Sequence of chain 2.A:
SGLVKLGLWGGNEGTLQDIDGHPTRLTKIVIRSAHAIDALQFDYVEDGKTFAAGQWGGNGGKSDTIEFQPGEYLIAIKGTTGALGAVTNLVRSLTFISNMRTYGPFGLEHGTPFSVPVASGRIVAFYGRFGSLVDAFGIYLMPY

This protein binds this small molecule.
Small molecule (SMILES): CO[C@H]1O[C@H](CO)[C@@H](O)[C@H](O)[C@@H]1O

Binding-site contacts:
Ligand atom C4 contacts residue ALA34 of chain 2.A at 4.4 Å (hydrophobic).
Ligand atom O2 contacts residue ALA34 of chain 2.A at 3.4 Å.
Ligand atom C6 contacts residue LEU133 of chain 2.A at 4.0 Å (hydrophobic).
Ligand atom C4 contacts residue GLY60 of chain 2.A at 4.5 Å.
Ligand atom O3 contacts residue GLY61 of chain 2.A at 3.1 Å (h-bond).
Ligand atom C5 contacts residue HIS35 of chain 2.A at 4.3 Å.
Ligand atom C6 contacts residue ALA34 of chain 2.A at 4.4 Å (hydrophobic).
Ligand atom O4 contacts residue GLY60 of chain 2.A at 4.1 Å.
Ligand atom O4 contacts residue GLY61 of chain 2.A at 4.1 Å.
Ligand atom C5 contacts residue ASP38 of chain 2.A at 4.2 Å.
Ligand atom O6 contacts residue ASP38 of chain 2.A at 2.7 Å (salt-bridge).
Ligand atom C4 contacts residue GLY61 of chain 2.A at 3.7 Å.
Ligand atom O6 contacts residue SER33 of chain 2.A at 4.4 Å.
Ligand atom C2 contacts residue ALA34 of chain 2.A at 4.2 Å (hydrophobic).
Ligand atom O4 contacts residue ASP38 of chain 2.A at 2.6 Å (salt-bridge).
Ligand atom O6 contacts residue ALA34 of chain 2.A at 3.5 Å.
Ligand atom C6 contacts residue ALA36 of chain 2.A at 3.6 Å (hydrophobic).
Ligand atom C7 contacts residue HIS35 of chain 2.A at 3.9 Å.
Ligand atom C6 contacts residue ASP38 of chain 2.A at 3.5 Å.
Ligand atom C3 contacts residue GLY61 of chain 2.A at 3.9 Å.
Ligand atom O3 contacts residue GLY60 of chain 2.A at 3.5 Å.
Ligand atom C1 contacts residue HIS35 of chain 2.A at 4.2 Å.
Ligand atom C5 contacts residue ALA34 of chain 2.A at 4.2 Å (hydrophobic).
Ligand atom O4 contacts residue LEU133 of chain 2.A at 3.8 Å.
Ligand atom O5 contacts residue ALA34 of chain 2.A at 3.3 Å.
Ligand atom O3 contacts residue ASP38 of chain 2.A at 4.4 Å.
Ligand atom C6 contacts residue HIS35 of chain 2.A at 4.0 Å.
Ligand atom O6 contacts residue HIS35 of chain 2.A at 3.2 Å (h-bond).
Ligand atom C1 contacts residue ALA34 of chain 2.A at 3.9 Å (hydrophobic).
Ligand atom C3 contacts residue ASP38 of chain 2.A at 4.5 Å.
Ligand atom O2 contacts residue GLY61 of chain 2.A at 3.5 Å.
Ligand atom C4 contacts residue ASP38 of chain 2.A at 3.3 Å.
Ligand atom O6 contacts residue ALA36 of chain 2.A at 3.0 Å (h-bond).
Ligand atom O5 contacts residue HIS35 of chain 2.A at 3.4 Å (h-bond).
Ligand atom C2 contacts residue GLY61 of chain 2.A at 4.3 Å.